This small molecule binds to this protein.
Small molecule (SMILES): CC(=O)N[C@@H]1[C@@H](O)[C@H](O)[C@@H](CO)O[C@H]1O

Binding-site contacts:
Ligand atom O7 contacts residue ASN528 of chain 1.C at 3.9 Å.
Ligand atom C7 contacts residue ASN528 of chain 1.C at 3.6 Å.
Ligand atom N2 contacts residue SER402 of chain 1.C at 4.4 Å.
Ligand atom C5 contacts residue ASN528 of chain 1.C at 3.8 Å.
Ligand atom O3 contacts residue SER402 of chain 1.C at 3.9 Å.
Ligand atom C8 contacts residue ASP525 of chain 1.C at 4.2 Å.
Ligand atom C3 contacts residue ASN528 of chain 1.C at 3.8 Å.
Ligand atom O5 contacts residue ASN528 of chain 1.C at 2.5 Å (h-bond).
Ligand atom C1 contacts residue ASN528 of chain 1.C at 1.4 Å.
Ligand atom N2 contacts residue ASN528 of chain 1.C at 2.8 Å (h-bond).
Ligand atom C2 contacts residue ASN528 of chain 1.C at 2.4 Å.
Ligand atom O6 contacts residue ASN528 of chain 1.C at 4.3 Å.
Ligand atom C4 contacts residue ASN528 of chain 1.C at 4.3 Å.

Sequence of chain 1.C:
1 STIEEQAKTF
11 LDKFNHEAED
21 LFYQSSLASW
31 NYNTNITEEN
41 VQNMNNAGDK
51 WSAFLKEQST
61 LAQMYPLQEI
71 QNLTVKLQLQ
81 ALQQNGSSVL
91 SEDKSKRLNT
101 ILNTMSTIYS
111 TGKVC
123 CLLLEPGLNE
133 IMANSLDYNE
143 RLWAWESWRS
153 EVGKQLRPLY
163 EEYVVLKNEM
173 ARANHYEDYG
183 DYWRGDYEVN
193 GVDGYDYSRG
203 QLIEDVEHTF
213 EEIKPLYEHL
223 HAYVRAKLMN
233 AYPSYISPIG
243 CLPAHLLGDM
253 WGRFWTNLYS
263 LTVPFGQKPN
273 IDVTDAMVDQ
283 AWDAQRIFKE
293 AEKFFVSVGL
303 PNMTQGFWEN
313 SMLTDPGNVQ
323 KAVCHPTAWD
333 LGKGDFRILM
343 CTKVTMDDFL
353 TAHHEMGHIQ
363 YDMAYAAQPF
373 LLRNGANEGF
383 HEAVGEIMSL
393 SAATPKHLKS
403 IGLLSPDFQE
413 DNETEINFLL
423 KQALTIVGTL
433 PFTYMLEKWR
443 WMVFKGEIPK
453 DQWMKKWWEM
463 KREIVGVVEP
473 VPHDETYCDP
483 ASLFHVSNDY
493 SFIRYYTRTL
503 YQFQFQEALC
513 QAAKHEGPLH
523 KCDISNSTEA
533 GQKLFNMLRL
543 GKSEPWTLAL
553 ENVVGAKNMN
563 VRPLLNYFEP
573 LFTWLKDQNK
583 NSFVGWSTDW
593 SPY